Sequence of chain 1.B:
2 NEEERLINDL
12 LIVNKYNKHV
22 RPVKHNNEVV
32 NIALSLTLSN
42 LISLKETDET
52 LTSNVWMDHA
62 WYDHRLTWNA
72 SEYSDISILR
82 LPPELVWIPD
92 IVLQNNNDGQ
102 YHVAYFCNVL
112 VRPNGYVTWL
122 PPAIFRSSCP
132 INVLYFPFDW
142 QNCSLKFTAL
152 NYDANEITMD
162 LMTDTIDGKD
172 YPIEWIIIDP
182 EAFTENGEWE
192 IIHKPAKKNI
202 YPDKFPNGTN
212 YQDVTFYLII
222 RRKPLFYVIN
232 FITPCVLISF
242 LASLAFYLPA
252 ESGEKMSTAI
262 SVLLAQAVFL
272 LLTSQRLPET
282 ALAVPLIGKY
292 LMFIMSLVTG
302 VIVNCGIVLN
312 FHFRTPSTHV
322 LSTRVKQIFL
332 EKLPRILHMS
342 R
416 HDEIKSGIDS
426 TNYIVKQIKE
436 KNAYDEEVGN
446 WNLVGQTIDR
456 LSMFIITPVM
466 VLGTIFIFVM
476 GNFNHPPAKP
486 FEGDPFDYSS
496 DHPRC

The protein below binds the small molecule below.
Small molecule (SMILES): CC(=O)N[C@H]1[C@H](O[C@H]2[C@H](O)[C@@H](NC(C)=O)CO[C@@H]2CO)O[C@H](CO)[C@@H](O[C@@H]2O[C@H](CO)[C@@H](O)[C@H](O)[C@@H]2O)[C@@H]1O

Binding-site contacts:
Ligand atom N2 contacts residue ASN143 of chain 1.B at 2.9 Å (h-bond).
Ligand atom C8 contacts residue PRO485 of chain 1.B at 4.0 Å (hydrophobic).
Ligand atom O6 contacts residue GLU487 of chain 1.B at 2.9 Å (salt-bridge).
Ligand atom C7 contacts residue TRP141 of chain 1.B at 4.2 Å (hydrophobic).
Ligand atom C4 contacts residue ASN143 of chain 1.B at 4.2 Å.
Ligand atom C8 contacts residue TYR218 of chain 1.B at 3.0 Å (hydrophobic).
Ligand atom C6 contacts residue GLU487 of chain 1.B at 4.2 Å.
Ligand atom C8 contacts residue PRO482 of chain 1.B at 3.6 Å (hydrophobic).
Ligand atom O7 contacts residue ASN143 of chain 1.B at 3.1 Å (h-bond).
Ligand atom O5 contacts residue TYR218 of chain 1.B at 4.4 Å.
Ligand atom C3 contacts residue PHE486 of chain 1.B at 3.8 Å (hydrophobic).
Ligand atom O6 contacts residue TYR218 of chain 1.B at 3.7 Å.
Ligand atom C5 contacts residue TYR218 of chain 1.B at 4.0 Å (hydrophobic).
Ligand atom O7 contacts residue TRP141 of chain 1.B at 3.4 Å.
Ligand atom C2 contacts residue ASN143 of chain 1.B at 2.4 Å.
Ligand atom O3 contacts residue PHE486 of chain 1.B at 3.9 Å.
Ligand atom N2 contacts residue PHE486 of chain 1.B at 4.3 Å.
Ligand atom C3 contacts residue ASN143 of chain 1.B at 3.7 Å.
Ligand atom N2 contacts residue LYS198 of chain 1.B at 4.5 Å.
Ligand atom C6 contacts residue TYR218 of chain 1.B at 4.1 Å (hydrophobic).
Ligand atom C5 contacts residue ASN143 of chain 1.B at 3.6 Å.
Ligand atom O3 contacts residue GLU487 of chain 1.B at 3.0 Å (salt-bridge).
Ligand atom C8 contacts residue ASN200 of chain 1.B at 3.6 Å.
Ligand atom O5 contacts residue GLU487 of chain 1.B at 4.0 Å.
Ligand atom C7 contacts residue GLU487 of chain 1.B at 4.5 Å.
Ligand atom C1 contacts residue ASN143 of chain 1.B at 1.4 Å.
Ligand atom C8 contacts residue TRP141 of chain 1.B at 4.1 Å (hydrophobic).
Ligand atom C5 contacts residue PHE486 of chain 1.B at 4.4 Å (hydrophobic).
Ligand atom C3 contacts residue GLU487 of chain 1.B at 4.5 Å.
Ligand atom C7 contacts residue TYR218 of chain 1.B at 4.2 Å (hydrophobic).
Ligand atom C7 contacts residue ASN143 of chain 1.B at 3.2 Å.
Ligand atom O5 contacts residue ASN143 of chain 1.B at 2.3 Å (h-bond).
Ligand atom O4 contacts residue PHE486 of chain 1.B at 3.7 Å.
Ligand atom C8 contacts residue ILE220 of chain 1.B at 4.3 Å (hydrophobic).
Ligand atom C4 contacts residue PHE486 of chain 1.B at 4.3 Å (hydrophobic).